Sequence of chain 48.C:
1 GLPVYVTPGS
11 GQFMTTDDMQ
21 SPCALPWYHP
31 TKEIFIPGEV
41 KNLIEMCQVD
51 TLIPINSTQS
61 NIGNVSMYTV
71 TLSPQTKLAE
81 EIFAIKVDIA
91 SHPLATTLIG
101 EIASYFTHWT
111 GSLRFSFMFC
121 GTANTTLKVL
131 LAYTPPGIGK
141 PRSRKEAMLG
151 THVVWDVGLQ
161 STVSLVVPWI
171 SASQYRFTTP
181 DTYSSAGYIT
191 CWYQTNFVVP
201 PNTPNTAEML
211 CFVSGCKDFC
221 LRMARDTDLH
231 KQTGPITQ

Sequence of chain 48.A:
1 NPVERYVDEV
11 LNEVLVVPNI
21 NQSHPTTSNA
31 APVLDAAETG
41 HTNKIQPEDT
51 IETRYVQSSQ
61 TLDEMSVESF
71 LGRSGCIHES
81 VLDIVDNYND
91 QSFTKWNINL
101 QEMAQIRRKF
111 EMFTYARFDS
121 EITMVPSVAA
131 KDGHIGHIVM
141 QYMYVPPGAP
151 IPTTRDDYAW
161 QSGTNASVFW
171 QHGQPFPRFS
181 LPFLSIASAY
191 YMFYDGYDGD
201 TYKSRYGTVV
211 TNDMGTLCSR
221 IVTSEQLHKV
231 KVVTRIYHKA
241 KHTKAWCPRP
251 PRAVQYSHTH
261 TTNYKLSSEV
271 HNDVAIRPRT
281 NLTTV

Binding-site contacts:
Ligand atom CM6 contacts residue LEU184 of chain 48.A at 3.4 Å (hydrophobic).
Ligand atom C6B contacts residue ILE98 of chain 48.A at 3.6 Å (hydrophobic).
Ligand atom C2A contacts residue PHE179 of chain 48.A at 3.3 Å (hydrophobic).
Ligand atom C2A contacts residue TYR144 of chain 48.A at 3.7 Å (hydrophobic).
Ligand atom C1A contacts residue PHE179 of chain 48.A at 3.5 Å (hydrophobic).
Ligand atom C4B contacts residue PHE179 of chain 48.A at 3.9 Å (hydrophobic).
Ligand atom N2 contacts residue LEU100 of chain 48.A at 3.8 Å.
Ligand atom CM6 contacts residue LEU181 of chain 48.A at 3.7 Å (hydrophobic).
Ligand atom N3A contacts residue PHE179 of chain 48.A at 3.0 Å.
Ligand atom C2C contacts residue ILE98 of chain 48.A at 4.0 Å (hydrophobic).
Ligand atom C6B contacts residue LEU181 of chain 48.A at 3.3 Å (hydrophobic).
Ligand atom CM4 contacts residue TYR142 of chain 48.A at 3.1 Å (hydrophobic).
Ligand atom N3A contacts residue LEU217 of chain 48.A at 3.4 Å.
Ligand atom O1B contacts residue ILE98 of chain 48.A at 2.9 Å.
Ligand atom C5B contacts residue LEU181 of chain 48.A at 3.3 Å (hydrophobic).
Ligand atom C1C contacts residue MET214 of chain 48.A at 3.7 Å (hydrophobic).
Ligand atom C4A contacts residue PHE179 of chain 48.A at 3.3 Å (hydrophobic).
Ligand atom C1A contacts residue TYR144 of chain 48.A at 3.1 Å (hydrophobic).
Ligand atom CM6 contacts residue TYR144 of chain 48.A at 3.7 Å (hydrophobic).
Ligand atom C2B contacts residue ILE122 of chain 48.A at 3.9 Å (hydrophobic).
Ligand atom C4A contacts residue TYR144 of chain 48.A at 3.8 Å (hydrophobic).
Ligand atom C1B contacts residue ILE98 of chain 48.A at 3.6 Å (hydrophobic).
Ligand atom CM2 contacts residue ILE122 of chain 48.A at 3.7 Å (hydrophobic).
Ligand atom C5B contacts residue TYR144 of chain 48.A at 3.6 Å (hydrophobic).
Ligand atom O5A contacts residue ALA166 of chain 48.A at 3.9 Å.
Ligand atom O1 contacts residue LEU100 of chain 48.A at 4.0 Å.
Ligand atom O5A contacts residue TYR144 of chain 48.A at 3.1 Å.
Ligand atom O1 contacts residue MET214 of chain 48.A at 3.2 Å.
Ligand atom N2 contacts residue MET214 of chain 48.A at 3.8 Å.
Ligand atom CM4 contacts residue VAL168 of chain 48.A at 3.5 Å (hydrophobic).
Ligand atom O5A contacts residue PHE179 of chain 48.A at 3.7 Å.
Ligand atom CM3 contacts residue TYR190 of chain 48.A at 3.9 Å (hydrophobic).
Ligand atom C4B contacts residue LEU181 of chain 48.A at 3.8 Å (hydrophobic).
Ligand atom C1B contacts residue LEU181 of chain 48.A at 3.8 Å (hydrophobic).
Ligand atom CM4 contacts residue PHE179 of chain 48.A at 3.9 Å (hydrophobic).
Ligand atom C5 contacts residue MET214 of chain 48.A at 3.6 Å (hydrophobic).
Ligand atom C4 contacts residue TYR190 of chain 48.A at 3.8 Å (hydrophobic).
Ligand atom C2B contacts residue ILE98 of chain 48.A at 3.9 Å (hydrophobic).
Ligand atom C3 contacts residue LEU100 of chain 48.A at 3.9 Å (hydrophobic).
Ligand atom CM2 contacts residue ILE236 of chain 48.A at 4.0 Å (hydrophobic).

A protein and the small-molecule ligand that binds it are described below.
Small molecule (SMILES): Cc1cc(CCCOc2c(C)cc(-c3coc(C)n3)cc2C)on1